Binding-site contacts:
Ligand atom N02 contacts residue ASN45 of chain 1.A at 3.4 Å (h-bond).
Ligand atom N02 contacts residue PHE29 of chain 1.A at 3.1 Å.
Ligand atom O18 contacts residue ASP116 of chain 1.A at 2.7 Å (salt-bridge).
Ligand atom O17 contacts residue GLU84 of chain 1.A at 3.3 Å (salt-bridge).
Ligand atom C03 contacts residue HIS56 of chain 1.A at 3.4 Å.
Ligand atom N10 contacts residue PHE29 of chain 1.A at 3.6 Å.
Ligand atom O07 contacts residue HIS56 of chain 1.A at 3.7 Å.
Ligand atom O18 contacts residue PHE115 of chain 1.A at 3.7 Å.
Ligand atom C04 contacts residue PHE29 of chain 1.A at 3.6 Å (hydrophobic).
Ligand atom C01 contacts residue PHE115 of chain 1.A at 3.6 Å (hydrophobic).
Ligand atom O07 contacts residue GLU58 of chain 1.A at 3.3 Å (salt-bridge).
Ligand atom N02 contacts residue TYR161 of chain 1.A at 2.8 Å (h-bond).
Ligand atom O19 contacts residue LEU95 of chain 1.B at 3.3 Å.
Ligand atom C04 contacts residue HIS56 of chain 1.A at 3.2 Å.
Ligand atom N05 contacts residue GLU58 of chain 1.A at 2.8 Å (salt-bridge).
Ligand atom N20 contacts residue ALA57 of chain 1.A at 2.9 Å (h-bond).
Ligand atom N05 contacts residue HIS56 of chain 1.A at 3.0 Å (h-bond).
Ligand atom N05 contacts residue ZN1 of chain 1.C at 3.1 Å.
Ligand atom N08 contacts residue HIS56 of chain 1.A at 3.2 Å (h-bond).
Ligand atom O18 contacts residue PHE118 of chain 1.A at 3.7 Å.
Ligand atom C13 contacts residue ASP116 of chain 1.A at 3.6 Å.
Ligand atom O07 contacts residue CYS86 of chain 1.A at 3.0 Å (h-bond).
Ligand atom C06 contacts residue GLU58 of chain 1.A at 3.5 Å.
Ligand atom O07 contacts residue PRO85 of chain 1.A at 3.4 Å.
Ligand atom C09 contacts residue HIS56 of chain 1.A at 3.2 Å.
Ligand atom C03 contacts residue PHE29 of chain 1.A at 3.5 Å (hydrophobic).
Ligand atom N20 contacts residue ASN45 of chain 1.A at 2.9 Å (h-bond).
Ligand atom O15 contacts residue PHE29 of chain 1.A at 3.5 Å.
Ligand atom N10 contacts residue HIS56 of chain 1.A at 3.7 Å.
Ligand atom N08 contacts residue CYS86 of chain 1.A at 3.7 Å.
Ligand atom O07 contacts residue CYS89 of chain 1.A at 3.6 Å (h-bond).
Ligand atom C06 contacts residue HIS56 of chain 1.A at 3.1 Å.
Ligand atom N08 contacts residue ZN1 of chain 1.C at 3.2 Å.
Ligand atom C06 contacts residue ZN1 of chain 1.C at 2.5 Å.
Ligand atom O19 contacts residue PHE118 of chain 1.A at 3.3 Å.
Ligand atom C01 contacts residue TYR161 of chain 1.A at 3.4 Å (hydrophobic).
Ligand atom N20 contacts residue PHE29 of chain 1.A at 3.3 Å.
Ligand atom C01 contacts residue PHE29 of chain 1.A at 3.2 Å (hydrophobic).
Ligand atom N20 contacts residue HIS56 of chain 1.A at 3.3 Å.
Ligand atom O07 contacts residue ZN1 of chain 1.C at 2.4 Å.

Sequence of chain 1.A:
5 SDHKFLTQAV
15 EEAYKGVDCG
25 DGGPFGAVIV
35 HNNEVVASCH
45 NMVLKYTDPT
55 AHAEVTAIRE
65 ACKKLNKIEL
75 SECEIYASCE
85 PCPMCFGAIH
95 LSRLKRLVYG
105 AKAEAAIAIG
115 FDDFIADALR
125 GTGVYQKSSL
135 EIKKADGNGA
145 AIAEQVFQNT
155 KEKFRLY

A protein and the small-molecule ligand that binds it are described below.
Small molecule (SMILES): Nc1[nH]c(=O)nc2c1ncn2[C@@H]1O[C@H](CO)[C@@H](O)[C@H]1O

Sequence of chain 1.B:
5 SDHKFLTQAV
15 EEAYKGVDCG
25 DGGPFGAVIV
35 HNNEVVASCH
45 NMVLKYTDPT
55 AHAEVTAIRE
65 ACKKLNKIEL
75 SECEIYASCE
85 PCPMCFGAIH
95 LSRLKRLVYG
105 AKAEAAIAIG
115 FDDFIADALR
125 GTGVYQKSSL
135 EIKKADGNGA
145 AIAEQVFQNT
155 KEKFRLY